Binding-site contacts:
Ligand atom N35 contacts residue LEU151 of chain 1.A at 4.0 Å.
Ligand atom C15 contacts residue PRO101 of chain 1.A at 3.3 Å (hydrophobic).
Ligand atom C5 contacts residue CYS104 of chain 1.A at 3.8 Å (hydrophobic).
Ligand atom C18 contacts residue GLY103 of chain 1.A at 3.7 Å.
Ligand atom C29 contacts residue ALA50 of chain 1.A at 3.4 Å (hydrophobic).
Ligand atom N28 contacts residue GLN98 of chain 1.A at 3.8 Å.
Ligand atom C34 contacts residue LEU151 of chain 1.A at 3.6 Å (hydrophobic).
Ligand atom C14 contacts residue GLY103 of chain 1.A at 3.6 Å.
Ligand atom C29 contacts residue LEU151 of chain 1.A at 4.0 Å (hydrophobic).
Ligand atom N13 contacts residue MET100 of chain 1.A at 3.2 Å (h-bond).
Ligand atom C19 contacts residue LEU25 of chain 1.A at 3.6 Å (hydrophobic).
Ligand atom C15 contacts residue MET100 of chain 1.A at 3.2 Å (hydrophobic).
Ligand atom N28 contacts residue MET100 of chain 1.A at 2.9 Å (h-bond).
Ligand atom N13 contacts residue LEU25 of chain 1.A at 3.4 Å.
Ligand atom C19 contacts residue GLY103 of chain 1.A at 3.6 Å.
Ligand atom C29 contacts residue MET100 of chain 1.A at 3.5 Å (hydrophobic).
Ligand atom C14 contacts residue LEU25 of chain 1.A at 3.6 Å (hydrophobic).
Ligand atom C12 contacts residue LEU25 of chain 1.A at 3.9 Å (hydrophobic).
Ligand atom N28 contacts residue ALA50 of chain 1.A at 3.6 Å.
Ligand atom C17 contacts residue GLY103 of chain 1.A at 3.8 Å.
Ligand atom C29 contacts residue THR97 of chain 1.A at 3.7 Å.
Ligand atom C29 contacts residue GLN98 of chain 1.A at 3.1 Å.
Ligand atom C16 contacts residue PRO101 of chain 1.A at 3.1 Å (hydrophobic).
Ligand atom C31 contacts residue LEU151 of chain 1.A at 4.0 Å (hydrophobic).
Ligand atom C32 contacts residue THR97 of chain 1.A at 4.0 Å.
Ligand atom N30 contacts residue ALA50 of chain 1.A at 3.7 Å.
Ligand atom C32 contacts residue LEU151 of chain 1.A at 3.2 Å (hydrophobic).
Ligand atom C32 contacts residue THR161 of chain 1.A at 3.2 Å.
Ligand atom C33 contacts residue THR97 of chain 1.A at 3.7 Å.
Ligand atom C16 contacts residue GLY103 of chain 1.A at 3.6 Å.
Ligand atom C31 contacts residue THR97 of chain 1.A at 3.1 Å.
Ligand atom N35 contacts residue VAL33 of chain 1.A at 3.9 Å.
Ligand atom C27 contacts residue ALA50 of chain 1.A at 4.0 Å (hydrophobic).
Ligand atom C32 contacts residue CYS82 of chain 1.A at 3.8 Å (hydrophobic).
Ligand atom N30 contacts residue LEU151 of chain 1.A at 3.6 Å.
Ligand atom N28 contacts residue LEU99 of chain 1.A at 3.8 Å.
Ligand atom C14 contacts residue MET100 of chain 1.A at 3.5 Å (hydrophobic).
Ligand atom N13 contacts residue LEU99 of chain 1.A at 3.9 Å.
Ligand atom C15 contacts residue GLY103 of chain 1.A at 3.5 Å.
Ligand atom N30 contacts residue THR97 of chain 1.A at 3.7 Å.

The small molecule below binds the protein below.
Small molecule (SMILES): CC(=O)N1CC[C@H](Nc2nc(Nc3ccc(N4CCN(C)CC4)cc3)c3ncn(C(C)C)c3n2)C1

Sequence of chain 1.A:
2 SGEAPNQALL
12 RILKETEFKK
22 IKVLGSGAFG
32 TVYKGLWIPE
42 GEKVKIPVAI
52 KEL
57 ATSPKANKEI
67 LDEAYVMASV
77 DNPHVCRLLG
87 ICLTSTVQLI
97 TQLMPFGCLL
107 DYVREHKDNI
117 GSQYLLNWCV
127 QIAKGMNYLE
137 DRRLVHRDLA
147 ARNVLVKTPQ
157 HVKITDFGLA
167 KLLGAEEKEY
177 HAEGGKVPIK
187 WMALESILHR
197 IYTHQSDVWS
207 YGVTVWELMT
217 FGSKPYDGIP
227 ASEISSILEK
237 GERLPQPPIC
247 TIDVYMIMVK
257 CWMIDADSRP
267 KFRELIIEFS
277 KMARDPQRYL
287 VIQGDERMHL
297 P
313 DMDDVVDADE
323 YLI